Sequence of chain 1.C:
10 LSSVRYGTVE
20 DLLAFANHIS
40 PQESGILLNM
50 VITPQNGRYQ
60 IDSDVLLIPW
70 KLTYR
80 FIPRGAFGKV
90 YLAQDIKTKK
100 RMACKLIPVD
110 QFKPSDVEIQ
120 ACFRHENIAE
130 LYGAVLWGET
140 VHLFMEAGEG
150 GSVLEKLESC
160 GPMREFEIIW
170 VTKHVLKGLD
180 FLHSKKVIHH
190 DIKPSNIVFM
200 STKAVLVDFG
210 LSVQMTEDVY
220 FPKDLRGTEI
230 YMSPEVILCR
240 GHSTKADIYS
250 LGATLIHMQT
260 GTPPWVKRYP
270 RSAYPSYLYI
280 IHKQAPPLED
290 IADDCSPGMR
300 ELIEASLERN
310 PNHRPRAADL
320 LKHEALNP

Binding-site contacts:
Ligand atom O contacts residue VAL206 of chain 1.C at 3.5 Å.
Ligand atom C3 contacts residue ALA102 of chain 1.C at 3.7 Å (hydrophobic).
Ligand atom C16 contacts residue GLY150 of chain 1.C at 3.8 Å.
Ligand atom C14 contacts residue TRP69 of chain 1.C at 3.4 Å (hydrophobic).
Ligand atom C contacts residue LYS104 of chain 1.C at 3.8 Å.
Ligand atom N2 contacts residue MET144 of chain 1.C at 3.7 Å.
Ligand atom C14 contacts residue GLY150 of chain 1.C at 3.6 Å.
Ligand atom C contacts residue ASP207 of chain 1.C at 3.7 Å.
Ligand atom C12 contacts residue GLU154 of chain 1.C at 3.2 Å.
Ligand atom C11 contacts residue PRO82 of chain 1.C at 3.6 Å (hydrophobic).
Ligand atom C3 contacts residue VAL206 of chain 1.C at 3.6 Å (hydrophobic).
Ligand atom N3 contacts residue ALA102 of chain 1.C at 3.4 Å.
Ligand atom C15 contacts residue GLY147 of chain 1.C at 3.6 Å.
Ligand atom C1 contacts residue VAL206 of chain 1.C at 3.6 Å (hydrophobic).
Ligand atom N5 contacts residue PRO82 of chain 1.C at 3.3 Å.
Ligand atom C3 contacts residue GLU145 of chain 1.C at 3.7 Å.
Ligand atom N4 contacts residue GLY147 of chain 1.C at 2.8 Å (h-bond).
Ligand atom C16 contacts residue PRO82 of chain 1.C at 3.7 Å (hydrophobic).
Ligand atom C5 contacts residue VAL197 of chain 1.C at 3.8 Å (hydrophobic).
Ligand atom N5 contacts residue GLU154 of chain 1.C at 3.4 Å (salt-bridge).
Ligand atom N1 contacts residue LYS104 of chain 1.C at 2.9 Å (salt-bridge).
Ligand atom N contacts residue ASP207 of chain 1.C at 2.9 Å (salt-bridge).
Ligand atom N1 contacts residue ASP207 of chain 1.C at 3.6 Å (salt-bridge).
Ligand atom C6 contacts residue VAL197 of chain 1.C at 3.6 Å (hydrophobic).
Ligand atom N contacts residue GLY84 of chain 1.C at 3.4 Å.
Ligand atom C15 contacts residue GLY150 of chain 1.C at 3.6 Å.
Ligand atom N5 contacts residue SER151 of chain 1.C at 3.5 Å.
Ligand atom C11 contacts residue GLU154 of chain 1.C at 3.5 Å.
Ligand atom C13 contacts residue GLY150 of chain 1.C at 3.6 Å.
Ligand atom C2 contacts residue VAL206 of chain 1.C at 3.7 Å (hydrophobic).
Ligand atom C4 contacts residue ALA102 of chain 1.C at 3.7 Å (hydrophobic).
Ligand atom C5 contacts residue GLY147 of chain 1.C at 3.4 Å.
Ligand atom C10 contacts residue SER151 of chain 1.C at 3.8 Å.
Ligand atom C11 contacts residue SER151 of chain 1.C at 3.6 Å.
Ligand atom C15 contacts residue TRP69 of chain 1.C at 3.5 Å (hydrophobic).
Ligand atom C contacts residue VAL89 of chain 1.C at 3.7 Å (hydrophobic).
Ligand atom N3 contacts residue GLU145 of chain 1.C at 2.8 Å (salt-bridge).
Ligand atom C12 contacts residue GLY150 of chain 1.C at 3.8 Å.
Ligand atom O contacts residue VAL89 of chain 1.C at 3.5 Å.
Ligand atom C10 contacts residue PRO82 of chain 1.C at 3.6 Å (hydrophobic).

This small molecule binds to this protein.
Small molecule (SMILES): Nc1nnc(-c2c[nH]c3ncc(-c4c[nH]c5ccccc45)cc23)o1